Sequence of chain 4.A:
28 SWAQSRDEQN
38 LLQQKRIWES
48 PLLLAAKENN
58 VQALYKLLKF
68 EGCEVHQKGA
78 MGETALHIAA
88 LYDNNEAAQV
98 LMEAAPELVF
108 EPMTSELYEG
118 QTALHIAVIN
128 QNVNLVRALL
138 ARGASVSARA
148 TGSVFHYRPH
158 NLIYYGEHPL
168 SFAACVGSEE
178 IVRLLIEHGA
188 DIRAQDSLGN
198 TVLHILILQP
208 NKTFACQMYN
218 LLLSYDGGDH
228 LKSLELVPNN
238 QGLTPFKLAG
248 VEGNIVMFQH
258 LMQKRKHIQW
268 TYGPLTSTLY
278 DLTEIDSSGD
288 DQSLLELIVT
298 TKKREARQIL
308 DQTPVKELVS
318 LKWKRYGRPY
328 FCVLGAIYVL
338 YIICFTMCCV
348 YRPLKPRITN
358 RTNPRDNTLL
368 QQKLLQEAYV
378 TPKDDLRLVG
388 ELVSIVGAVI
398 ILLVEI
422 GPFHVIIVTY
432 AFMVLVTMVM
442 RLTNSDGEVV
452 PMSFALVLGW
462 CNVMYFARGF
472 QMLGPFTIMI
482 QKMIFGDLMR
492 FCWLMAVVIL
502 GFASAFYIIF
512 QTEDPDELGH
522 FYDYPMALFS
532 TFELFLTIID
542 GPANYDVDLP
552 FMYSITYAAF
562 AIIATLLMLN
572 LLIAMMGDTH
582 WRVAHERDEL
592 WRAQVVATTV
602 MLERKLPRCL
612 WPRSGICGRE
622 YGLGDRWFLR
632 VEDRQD

A protein and the small-molecule ligand that binds it are described below.
Small molecule (SMILES): NCCOB(c1ccccc1)c1ccc(Br)cc1

Binding-site contacts:
Ligand atom BR1 contacts residue GLY422 of chain 4.A at 3.3 Å.
Ligand atom C15 contacts residue HIS425 of chain 4.A at 4.2 Å.
Ligand atom C04 contacts residue ILE428 of chain 4.A at 3.5 Å (hydrophobic).
Ligand atom C11 contacts residue GLY422 of chain 4.A at 4.0 Å.
Ligand atom C09 contacts residue HIS425 of chain 4.A at 3.3 Å.
Ligand atom C03 contacts residue ILE428 of chain 4.A at 4.1 Å (hydrophobic).
Ligand atom C12 contacts residue TYR466 of chain 4.A at 4.2 Å (hydrophobic).
Ligand atom C04 contacts residue PHE424 of chain 4.A at 3.1 Å (hydrophobic).
Ligand atom C11 contacts residue ARG469 of chain 4.A at 3.3 Å.
Ligand atom C06 contacts residue TYR466 of chain 4.A at 3.4 Å (hydrophobic).
Ligand atom N17 contacts residue GLU402 of chain 4.A at 2.9 Å (salt-bridge).
Ligand atom O14 contacts residue HIS425 of chain 4.A at 3.8 Å.
Ligand atom C08 contacts residue HIS425 of chain 4.A at 4.2 Å.
Ligand atom BR1 contacts residue ARG469 of chain 4.A at 3.5 Å.
Ligand atom C16 contacts residue HIS425 of chain 4.A at 3.3 Å.
Ligand atom C04 contacts residue ASN463 of chain 4.A at 3.5 Å.
Ligand atom N17 contacts residue VAL401 of chain 4.A at 3.4 Å (h-bond).
Ligand atom C05 contacts residue TYR466 of chain 4.A at 3.8 Å (hydrophobic).
Ligand atom C10 contacts residue ARG469 of chain 4.A at 4.1 Å.
Ligand atom C10 contacts residue HIS425 of chain 4.A at 3.6 Å.
Ligand atom C16 contacts residue GLU402 of chain 4.A at 3.2 Å.
Ligand atom O14 contacts residue MET602 of chain 4.A at 3.3 Å (h-bond).
Ligand atom N17 contacts residue HIS425 of chain 4.A at 3.9 Å.
Ligand atom C05 contacts residue ASN463 of chain 4.A at 3.1 Å.
Ligand atom C12 contacts residue ARG469 of chain 4.A at 3.1 Å.
Ligand atom C03 contacts residue PHE424 of chain 4.A at 3.5 Å (hydrophobic).
Ligand atom B01 contacts residue MET602 of chain 4.A at 3.6 Å.
Ligand atom C15 contacts residue MET602 of chain 4.A at 3.9 Å (hydrophobic).
Ligand atom C06 contacts residue ASN463 of chain 4.A at 4.3 Å.
Ligand atom C02 contacts residue TYR466 of chain 4.A at 3.8 Å (hydrophobic).
Ligand atom C13 contacts residue MET602 of chain 4.A at 3.4 Å (hydrophobic).
Ligand atom C08 contacts residue MET602 of chain 4.A at 3.9 Å (hydrophobic).
Ligand atom B01 contacts residue TYR466 of chain 4.A at 3.9 Å.
Ligand atom C05 contacts residue ILE428 of chain 4.A at 4.1 Å (hydrophobic).
Ligand atom C10 contacts residue GLY422 of chain 4.A at 3.8 Å.
Ligand atom C07 contacts residue TYR466 of chain 4.A at 3.5 Å (hydrophobic).
Ligand atom C13 contacts residue TYR466 of chain 4.A at 3.5 Å (hydrophobic).
Ligand atom C13 contacts residue ARG469 of chain 4.A at 3.9 Å.
Ligand atom C08 contacts residue TYR466 of chain 4.A at 3.8 Å (hydrophobic).
Ligand atom C03 contacts residue HIS425 of chain 4.A at 4.2 Å.